Sequence of chain 1.D:
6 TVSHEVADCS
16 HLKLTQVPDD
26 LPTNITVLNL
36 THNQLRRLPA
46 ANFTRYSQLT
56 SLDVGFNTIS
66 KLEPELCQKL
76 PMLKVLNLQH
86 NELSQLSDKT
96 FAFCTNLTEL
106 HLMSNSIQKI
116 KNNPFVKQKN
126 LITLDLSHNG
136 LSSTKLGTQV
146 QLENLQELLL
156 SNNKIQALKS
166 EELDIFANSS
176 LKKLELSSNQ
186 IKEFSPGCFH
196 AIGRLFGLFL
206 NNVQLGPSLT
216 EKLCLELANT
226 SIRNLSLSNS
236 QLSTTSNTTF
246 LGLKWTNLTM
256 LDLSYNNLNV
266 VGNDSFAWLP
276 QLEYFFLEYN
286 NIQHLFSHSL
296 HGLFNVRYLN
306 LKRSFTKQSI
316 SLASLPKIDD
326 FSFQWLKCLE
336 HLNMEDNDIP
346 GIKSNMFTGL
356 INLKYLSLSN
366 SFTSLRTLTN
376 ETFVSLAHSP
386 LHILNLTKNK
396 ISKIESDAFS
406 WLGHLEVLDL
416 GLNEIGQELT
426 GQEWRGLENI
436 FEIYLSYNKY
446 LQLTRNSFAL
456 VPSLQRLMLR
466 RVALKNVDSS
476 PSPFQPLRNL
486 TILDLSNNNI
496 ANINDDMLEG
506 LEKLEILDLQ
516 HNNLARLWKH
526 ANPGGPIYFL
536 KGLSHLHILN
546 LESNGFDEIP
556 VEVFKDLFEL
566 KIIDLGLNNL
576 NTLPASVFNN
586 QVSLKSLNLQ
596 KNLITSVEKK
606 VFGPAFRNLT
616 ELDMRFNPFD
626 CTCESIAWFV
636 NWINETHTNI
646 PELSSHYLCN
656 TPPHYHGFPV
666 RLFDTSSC

Binding-site contacts:
Ligand atom C7 contacts residue ASP58 of chain 1.D at 3.4 Å.
Ligand atom C1 contacts residue ASP58 of chain 1.D at 3.9 Å.
Ligand atom C1 contacts residue ASN34 of chain 1.D at 1.4 Å.
Ligand atom C7 contacts residue ASN34 of chain 1.D at 3.5 Å.
Ligand atom C6 contacts residue SER15 of chain 1.D at 3.8 Å.
Ligand atom C8 contacts residue ASP58 of chain 1.D at 3.3 Å.
Ligand atom O3 contacts residue ASP58 of chain 1.D at 4.0 Å.
Ligand atom C5 contacts residue SER15 of chain 1.D at 4.2 Å.
Ligand atom O5 contacts residue ASN34 of chain 1.D at 2.4 Å (h-bond).
Ligand atom C2 contacts residue ASP58 of chain 1.D at 3.5 Å.
Ligand atom C6 contacts residue THR36 of chain 1.D at 3.8 Å.
Ligand atom C4 contacts residue ASN34 of chain 1.D at 4.3 Å.
Ligand atom C2 contacts residue ASN34 of chain 1.D at 2.5 Å.
Ligand atom O7 contacts residue ASN34 of chain 1.D at 3.6 Å.
Ligand atom C5 contacts residue ASN34 of chain 1.D at 3.7 Å.
Ligand atom C3 contacts residue ASN34 of chain 1.D at 3.8 Å.
Ligand atom C8 contacts residue ASN34 of chain 1.D at 4.5 Å.
Ligand atom C3 contacts residue ASP58 of chain 1.D at 3.6 Å.
Ligand atom O5 contacts residue SER15 of chain 1.D at 3.7 Å.
Ligand atom N2 contacts residue ASP58 of chain 1.D at 2.5 Å (salt-bridge).
Ligand atom C5 contacts residue THR36 of chain 1.D at 3.4 Å.
Ligand atom O5 contacts residue THR36 of chain 1.D at 3.4 Å (h-bond).
Ligand atom O6 contacts residue SER15 of chain 1.D at 4.2 Å.
Ligand atom C1 contacts residue THR36 of chain 1.D at 3.6 Å.
Ligand atom N2 contacts residue ASN34 of chain 1.D at 2.9 Å (h-bond).

This small molecule binds to this protein.
Small molecule (SMILES): CC(=O)N[C@H]1[C@H](O[C@H]2[C@H](O)[C@@H](NC(C)=O)CO[C@@H]2CO)O[C@H](CO)[C@@H](O)[C@@H]1O